Sequence of chain 1.D:
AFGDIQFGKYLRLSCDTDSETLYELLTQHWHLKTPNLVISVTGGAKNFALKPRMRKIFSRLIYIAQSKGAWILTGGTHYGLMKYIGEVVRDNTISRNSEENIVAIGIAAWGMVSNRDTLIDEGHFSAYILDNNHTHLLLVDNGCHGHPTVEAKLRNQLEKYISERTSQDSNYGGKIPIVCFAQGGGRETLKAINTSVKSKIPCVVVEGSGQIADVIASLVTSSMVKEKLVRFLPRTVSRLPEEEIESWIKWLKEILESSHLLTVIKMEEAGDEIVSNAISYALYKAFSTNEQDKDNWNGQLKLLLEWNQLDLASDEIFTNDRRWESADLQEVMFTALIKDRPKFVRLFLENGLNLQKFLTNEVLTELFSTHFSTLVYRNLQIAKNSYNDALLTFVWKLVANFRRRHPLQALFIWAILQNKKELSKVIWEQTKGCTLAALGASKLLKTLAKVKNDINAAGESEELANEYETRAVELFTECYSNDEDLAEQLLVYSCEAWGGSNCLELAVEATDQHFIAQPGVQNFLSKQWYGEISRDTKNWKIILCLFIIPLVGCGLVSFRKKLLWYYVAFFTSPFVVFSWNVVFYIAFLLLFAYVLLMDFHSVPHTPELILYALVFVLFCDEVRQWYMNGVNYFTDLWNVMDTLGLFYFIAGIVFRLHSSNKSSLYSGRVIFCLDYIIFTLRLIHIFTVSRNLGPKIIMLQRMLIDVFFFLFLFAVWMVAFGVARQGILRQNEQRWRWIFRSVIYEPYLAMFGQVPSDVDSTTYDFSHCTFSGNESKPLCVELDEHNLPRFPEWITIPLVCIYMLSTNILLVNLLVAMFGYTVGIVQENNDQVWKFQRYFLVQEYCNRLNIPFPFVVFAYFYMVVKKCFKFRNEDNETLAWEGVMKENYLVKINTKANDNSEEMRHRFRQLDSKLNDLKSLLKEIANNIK

Binding-site contacts:
Ligand atom C19 contacts residue ASP802 of chain 1.D at 3.2 Å.
Ligand atom O14 contacts residue ILE846 of chain 1.D at 3.6 Å.
Ligand atom C11 contacts residue VAL742 of chain 1.D at 3.6 Å (hydrophobic).
Ligand atom O06 contacts residue ASP781 of chain 1.D at 3.5 Å (salt-bridge).
Ligand atom C08 contacts residue ILE846 of chain 1.D at 3.9 Å (hydrophobic).
Ligand atom C01 contacts residue ILE846 of chain 1.D at 3.7 Å (hydrophobic).
Ligand atom C10 contacts residue ASN741 of chain 1.D at 3.4 Å.
Ligand atom C17 contacts residue ASP802 of chain 1.D at 3.1 Å.
Ligand atom N21 contacts residue ASP802 of chain 1.D at 3.7 Å.
Ligand atom N04 contacts residue LEU778 of chain 1.D at 3.8 Å.
Ligand atom C16 contacts residue ARG842 of chain 1.D at 3.6 Å.
Ligand atom O23 contacts residue ASP802 of chain 1.D at 3.5 Å.
Ligand atom O23 contacts residue ARG842 of chain 1.D at 3.9 Å.
Ligand atom C03 contacts residue ASP802 of chain 1.D at 3.9 Å.
Ligand atom C13 contacts residue ILE846 of chain 1.D at 3.5 Å (hydrophobic).
Ligand atom C01 contacts residue TYR745 of chain 1.D at 3.9 Å (hydrophobic).
Ligand atom C09 contacts residue ASN741 of chain 1.D at 3.6 Å.
Ligand atom C11 contacts residue ILE846 of chain 1.D at 3.8 Å (hydrophobic).
Ligand atom C13 contacts residue TYR1005 of chain 1.D at 3.8 Å (hydrophobic).
Ligand atom O22 contacts residue ASP802 of chain 1.D at 3.8 Å.
Ligand atom C02 contacts residue ARG842 of chain 1.D at 3.4 Å.
Ligand atom C11 contacts residue PHE738 of chain 1.D at 3.8 Å (hydrophobic).
Ligand atom C18 contacts residue ASP802 of chain 1.D at 3.0 Å.
Ligand atom C20 contacts residue LEU778 of chain 1.D at 3.5 Å (hydrophobic).
Ligand atom C12 contacts residue TYR1005 of chain 1.D at 3.2 Å (hydrophobic).
Ligand atom N21 contacts residue PHE839 of chain 1.D at 3.8 Å.
Ligand atom C19 contacts residue LEU778 of chain 1.D at 3.6 Å (hydrophobic).
Ligand atom C17 contacts residue PHE839 of chain 1.D at 3.6 Å (hydrophobic).
Ligand atom C18 contacts residue PHE839 of chain 1.D at 3.4 Å (hydrophobic).
Ligand atom C20 contacts residue ASP802 of chain 1.D at 3.4 Å.
Ligand atom O14 contacts residue ARG842 of chain 1.D at 3.5 Å (salt-bridge).
Ligand atom C03 contacts residue ARG842 of chain 1.D at 3.9 Å.
Ligand atom O22 contacts residue PHE839 of chain 1.D at 3.4 Å.
Ligand atom O22 contacts residue GLY805 of chain 1.D at 3.5 Å.
Ligand atom C15 contacts residue ASP802 of chain 1.D at 3.5 Å.
Ligand atom C18 contacts residue LEU806 of chain 1.D at 3.6 Å (hydrophobic).
Ligand atom C12 contacts residue ILE846 of chain 1.D at 3.7 Å (hydrophobic).
Ligand atom C16 contacts residue ASP802 of chain 1.D at 3.4 Å.
Ligand atom C19 contacts residue LEU806 of chain 1.D at 3.6 Å (hydrophobic).
Ligand atom C11 contacts residue TYR1005 of chain 1.D at 3.8 Å (hydrophobic).

This protein binds this small molecule.
Small molecule (SMILES): O=C1NC(c2cccc([N+](=O)[O-])c2)=CCN1c1ccccc1O